The small molecule below binds the protein below.
Small molecule (SMILES): CC(C)C[C@H](NC(=O)[C@@H](Cc1cccc2ccccc12)NC(=O)N1CCOCC1)B(O)O

Binding-site contacts:
Ligand atom C36 contacts residue THR48 of chain 1.L at 3.7 Å.
Ligand atom C24 contacts residue ALA52 of chain 1.L at 3.6 Å (hydrophobic).
Ligand atom C22 contacts residue THR1 of chain 1.L at 3.5 Å.
Ligand atom C37 contacts residue GLN22 of chain 1.L at 3.7 Å.
Ligand atom O16 contacts residue GLY47 of chain 1.L at 2.8 Å (h-bond).
Ligand atom C13 contacts residue THR48 of chain 1.L at 3.5 Å.
Ligand atom C35 contacts residue ALA49 of chain 1.L at 2.7 Å (hydrophobic).
Ligand atom C24 contacts residue ALA49 of chain 1.L at 3.8 Å (hydrophobic).
Ligand atom O16 contacts residue THR1 of chain 1.L at 2.4 Å (h-bond).
Ligand atom C37 contacts residue THR21 of chain 1.L at 3.0 Å.
Ligand atom C38 contacts residue GLN22 of chain 1.L at 3.2 Å.
Ligand atom C40 contacts residue ASP124 of chain 1.F at 3.6 Å.
Ligand atom C15 contacts residue GLY47 of chain 1.L at 3.8 Å.
Ligand atom C35 contacts residue THR48 of chain 1.L at 3.6 Å.
Ligand atom C32 contacts residue THR21 of chain 1.L at 3.7 Å.
Ligand atom C15 contacts residue THR1 of chain 1.L at 2.6 Å.
Ligand atom C5 contacts residue THR21 of chain 1.L at 2.5 Å.
Ligand atom O3 contacts residue SER20 of chain 1.L at 3.7 Å.
Ligand atom C22 contacts residue GLY47 of chain 1.L at 3.5 Å.
Ligand atom C4 contacts residue THR21 of chain 1.L at 3.4 Å.
Ligand atom O17 contacts residue THR1 of chain 1.L at 2.3 Å (h-bond).
Ligand atom C25 contacts residue ALA49 of chain 1.L at 3.3 Å (hydrophobic).
Ligand atom C31 contacts residue THR21 of chain 1.L at 3.6 Å.
Ligand atom C22 contacts residue LYS33 of chain 1.L at 3.8 Å.
Ligand atom C39 contacts residue GLN22 of chain 1.L at 3.4 Å.
Ligand atom O12 contacts residue GLY47 of chain 1.L at 3.2 Å.
Ligand atom C36 contacts residue ALA49 of chain 1.L at 3.0 Å (hydrophobic).
Ligand atom C2 contacts residue GLY47 of chain 1.L at 3.7 Å.
Ligand atom N1 contacts residue GLY47 of chain 1.L at 3.3 Å (h-bond).
Ligand atom B contacts residue THR1 of chain 1.L at 1.6 Å.
Ligand atom C37 contacts residue SER27 of chain 1.L at 3.6 Å.
Ligand atom C38 contacts residue SER27 of chain 1.L at 3.3 Å.
Ligand atom C34 contacts residue ALA49 of chain 1.L at 3.4 Å (hydrophobic).
Ligand atom O16 contacts residue ALA46 of chain 1.L at 3.4 Å.
Ligand atom C13 contacts residue GLY47 of chain 1.L at 3.7 Å.
Ligand atom O3 contacts residue THR21 of chain 1.L at 3.1 Å (h-bond).
Ligand atom C4 contacts residue GLY47 of chain 1.L at 3.7 Å.
Ligand atom C34 contacts residue ASP124 of chain 1.F at 3.5 Å.
Ligand atom N6 contacts residue THR21 of chain 1.L at 3.5 Å (h-bond).
Ligand atom C36 contacts residue GLY47 of chain 1.L at 3.7 Å.

Sequence of chain 1.F:
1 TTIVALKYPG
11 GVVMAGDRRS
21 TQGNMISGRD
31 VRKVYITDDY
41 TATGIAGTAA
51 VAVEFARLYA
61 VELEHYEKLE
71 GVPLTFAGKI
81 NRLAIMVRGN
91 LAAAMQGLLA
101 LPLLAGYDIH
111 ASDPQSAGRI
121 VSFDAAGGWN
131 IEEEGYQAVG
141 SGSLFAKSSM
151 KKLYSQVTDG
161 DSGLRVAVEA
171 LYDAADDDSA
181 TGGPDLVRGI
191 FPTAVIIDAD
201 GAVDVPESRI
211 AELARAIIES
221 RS

Sequence of chain 1.L:
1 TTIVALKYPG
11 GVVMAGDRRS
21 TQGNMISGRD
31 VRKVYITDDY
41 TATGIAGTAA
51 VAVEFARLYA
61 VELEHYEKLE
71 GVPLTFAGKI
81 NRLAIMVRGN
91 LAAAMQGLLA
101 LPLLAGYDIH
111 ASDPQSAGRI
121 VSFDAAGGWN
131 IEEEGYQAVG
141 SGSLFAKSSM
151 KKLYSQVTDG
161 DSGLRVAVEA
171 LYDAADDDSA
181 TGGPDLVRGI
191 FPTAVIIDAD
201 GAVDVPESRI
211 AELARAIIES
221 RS